Sequence of chain 2.B:
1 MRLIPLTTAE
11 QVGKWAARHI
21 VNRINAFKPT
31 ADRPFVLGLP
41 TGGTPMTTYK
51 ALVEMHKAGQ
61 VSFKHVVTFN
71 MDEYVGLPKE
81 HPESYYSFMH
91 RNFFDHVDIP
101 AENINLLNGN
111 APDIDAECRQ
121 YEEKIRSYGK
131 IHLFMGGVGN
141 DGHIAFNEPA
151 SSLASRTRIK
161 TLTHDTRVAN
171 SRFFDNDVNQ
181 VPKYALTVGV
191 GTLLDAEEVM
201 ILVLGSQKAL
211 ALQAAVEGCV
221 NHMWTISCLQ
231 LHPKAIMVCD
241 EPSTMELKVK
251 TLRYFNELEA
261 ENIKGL

Binding-site contacts:
Ligand atom O3 contacts residue HIS143 of chain 2.B at 3.4 Å (h-bond).
Ligand atom O2P contacts residue ARG172 of chain 2.B at 3.4 Å (salt-bridge).
Ligand atom O3 contacts residue ALA145 of chain 2.B at 2.6 Å (h-bond).
Ligand atom C2 contacts residue ALA145 of chain 2.B at 3.9 Å (hydrophobic).
Ligand atom O2P contacts residue THR44 of chain 2.B at 4.1 Å.
Ligand atom O2 contacts residue MET71 of chain 2.B at 4.1 Å.
Ligand atom O1 contacts residue MET71 of chain 2.B at 4.1 Å.
Ligand atom O2P contacts residue GLY42 of chain 2.B at 3.3 Å.
Ligand atom C5 contacts residue GLY139 of chain 2.B at 3.9 Å.
Ligand atom P contacts residue THR44 of chain 2.B at 3.6 Å.
Ligand atom O3P contacts residue THR44 of chain 2.B at 3.6 Å.
Ligand atom O1P contacts residue GLY43 of chain 2.B at 3.4 Å (h-bond).
Ligand atom C5 contacts residue VAL138 of chain 2.B at 3.9 Å (hydrophobic).
Ligand atom O1P contacts residue GLY42 of chain 2.B at 3.9 Å.
Ligand atom O4 contacts residue VAL138 of chain 2.B at 4.0 Å.
Ligand atom C6 contacts residue VAL138 of chain 2.B at 3.8 Å (hydrophobic).
Ligand atom O3P contacts residue LYS208 of chain 2.B at 3.0 Å (salt-bridge).
Ligand atom O2 contacts residue ASP72 of chain 2.B at 2.4 Å (salt-bridge).
Ligand atom O5 contacts residue HIS143 of chain 2.B at 3.0 Å.
Ligand atom C3 contacts residue HIS143 of chain 2.B at 3.8 Å.
Ligand atom O5 contacts residue GLY139 of chain 2.B at 4.0 Å.
Ligand atom O4 contacts residue GLY137 of chain 2.B at 3.3 Å.
Ligand atom C3 contacts residue ALA145 of chain 2.B at 3.4 Å (hydrophobic).
Ligand atom C1 contacts residue ASP72 of chain 2.B at 4.0 Å.
Ligand atom O1P contacts residue THR44 of chain 2.B at 2.6 Å (h-bond).
Ligand atom O2 contacts residue PHE146 of chain 2.B at 3.9 Å.
Ligand atom P contacts residue GLY43 of chain 2.B at 3.7 Å.
Ligand atom O2 contacts residue ALA145 of chain 2.B at 3.1 Å.
Ligand atom C2 contacts residue ASP72 of chain 2.B at 3.5 Å.
Ligand atom C1 contacts residue PRO40 of chain 2.B at 3.9 Å (hydrophobic).
Ligand atom C5 contacts residue HIS143 of chain 2.B at 3.7 Å.
Ligand atom O2P contacts residue GLY43 of chain 2.B at 2.8 Å (h-bond).
Ligand atom O3P contacts residue ARG172 of chain 2.B at 4.0 Å.
Ligand atom O1 contacts residue PRO40 of chain 2.B at 3.5 Å.
Ligand atom O1 contacts residue THR41 of chain 2.B at 3.0 Å (h-bond).
Ligand atom O1 contacts residue ASP72 of chain 2.B at 3.2 Å (salt-bridge).
Ligand atom P contacts residue LYS208 of chain 2.B at 4.1 Å.
Ligand atom O3 contacts residue ILE144 of chain 2.B at 4.0 Å.
Ligand atom C1 contacts residue THR41 of chain 2.B at 3.6 Å.
Ligand atom C6 contacts residue LYS208 of chain 2.B at 4.0 Å.

This small molecule binds to this protein.
Small molecule (SMILES): O=C(CO)[C@@H](O)[C@H](O)[C@H](O)COP(=O)(O)O